A small-molecule ligand and the protein it binds are described below.
Small molecule (SMILES): CC(=O)N[C@H]1[C@H](O[C@H]2[C@H](O)[C@@H](NC(C)=O)CO[C@@H]2CO)O[C@H](CO)[C@@H](O)[C@@H]1O

Sequence of chain 1.A:
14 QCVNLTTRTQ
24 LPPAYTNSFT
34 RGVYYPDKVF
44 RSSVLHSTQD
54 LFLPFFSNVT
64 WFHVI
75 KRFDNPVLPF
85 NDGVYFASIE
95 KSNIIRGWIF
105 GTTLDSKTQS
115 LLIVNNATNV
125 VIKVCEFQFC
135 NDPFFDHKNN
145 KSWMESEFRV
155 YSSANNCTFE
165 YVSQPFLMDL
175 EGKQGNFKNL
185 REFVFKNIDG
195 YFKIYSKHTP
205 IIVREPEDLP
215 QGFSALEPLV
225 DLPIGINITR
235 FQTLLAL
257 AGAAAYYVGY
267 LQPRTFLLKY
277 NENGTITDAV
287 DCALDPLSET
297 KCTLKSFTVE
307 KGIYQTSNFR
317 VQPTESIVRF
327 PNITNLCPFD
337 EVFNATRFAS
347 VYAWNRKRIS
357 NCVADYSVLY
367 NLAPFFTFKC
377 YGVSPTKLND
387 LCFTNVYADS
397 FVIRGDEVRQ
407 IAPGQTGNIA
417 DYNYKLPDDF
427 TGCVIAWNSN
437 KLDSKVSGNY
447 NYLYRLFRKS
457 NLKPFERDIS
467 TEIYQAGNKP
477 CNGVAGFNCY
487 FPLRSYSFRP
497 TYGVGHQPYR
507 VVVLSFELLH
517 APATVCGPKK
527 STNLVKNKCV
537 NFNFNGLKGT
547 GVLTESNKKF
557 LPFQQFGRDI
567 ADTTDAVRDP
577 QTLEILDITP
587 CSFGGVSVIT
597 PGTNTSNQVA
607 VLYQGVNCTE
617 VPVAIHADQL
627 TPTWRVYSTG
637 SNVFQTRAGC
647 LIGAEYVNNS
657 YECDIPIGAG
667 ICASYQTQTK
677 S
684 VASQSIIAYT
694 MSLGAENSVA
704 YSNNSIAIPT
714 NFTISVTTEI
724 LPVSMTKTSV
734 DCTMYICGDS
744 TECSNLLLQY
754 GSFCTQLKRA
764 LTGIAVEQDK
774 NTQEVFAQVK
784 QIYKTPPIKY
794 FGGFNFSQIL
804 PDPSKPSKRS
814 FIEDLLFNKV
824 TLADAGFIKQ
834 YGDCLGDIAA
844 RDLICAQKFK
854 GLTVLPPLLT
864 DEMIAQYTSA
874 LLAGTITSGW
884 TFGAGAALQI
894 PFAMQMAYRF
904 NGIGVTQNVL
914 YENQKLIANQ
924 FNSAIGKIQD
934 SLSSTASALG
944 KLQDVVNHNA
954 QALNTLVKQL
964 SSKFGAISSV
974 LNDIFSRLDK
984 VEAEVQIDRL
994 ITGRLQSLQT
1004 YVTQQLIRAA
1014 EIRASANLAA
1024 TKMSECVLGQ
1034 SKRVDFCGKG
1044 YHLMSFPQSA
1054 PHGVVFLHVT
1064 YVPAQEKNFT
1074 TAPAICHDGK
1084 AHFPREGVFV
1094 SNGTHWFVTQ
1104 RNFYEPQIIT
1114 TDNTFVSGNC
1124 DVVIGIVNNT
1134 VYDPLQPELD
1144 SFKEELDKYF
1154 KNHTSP

Binding-site contacts:
Ligand atom O5 contacts residue ASN17 of chain 1.A at 2.4 Å (h-bond).
Ligand atom C2 contacts residue ASN17 of chain 1.A at 2.7 Å.
Ligand atom C4 contacts residue ASN17 of chain 1.A at 4.3 Å.
Ligand atom C1 contacts residue ASN17 of chain 1.A at 1.4 Å.
Ligand atom C5 contacts residue ASN17 of chain 1.A at 3.6 Å.
Ligand atom C7 contacts residue ASN17 of chain 1.A at 3.3 Å.
Ligand atom C6 contacts residue ASN135 of chain 1.A at 4.3 Å.
Ligand atom N2 contacts residue ASN17 of chain 1.A at 3.1 Å (h-bond).
Ligand atom C8 contacts residue ASN17 of chain 1.A at 4.4 Å.
Ligand atom O7 contacts residue ASN17 of chain 1.A at 3.2 Å (h-bond).
Ligand atom O6 contacts residue ASN135 of chain 1.A at 3.9 Å.
Ligand atom C3 contacts residue ASN17 of chain 1.A at 3.9 Å.
Ligand atom C5 contacts residue ASN135 of chain 1.A at 4.1 Å.